This small molecule binds to this protein.
Small molecule (SMILES): Nc1ncnc2c1ncn2[C@H]1C[C@H](O)[C@@H](COP(=O)(O)O)O1

Sequence of chain 2.G:
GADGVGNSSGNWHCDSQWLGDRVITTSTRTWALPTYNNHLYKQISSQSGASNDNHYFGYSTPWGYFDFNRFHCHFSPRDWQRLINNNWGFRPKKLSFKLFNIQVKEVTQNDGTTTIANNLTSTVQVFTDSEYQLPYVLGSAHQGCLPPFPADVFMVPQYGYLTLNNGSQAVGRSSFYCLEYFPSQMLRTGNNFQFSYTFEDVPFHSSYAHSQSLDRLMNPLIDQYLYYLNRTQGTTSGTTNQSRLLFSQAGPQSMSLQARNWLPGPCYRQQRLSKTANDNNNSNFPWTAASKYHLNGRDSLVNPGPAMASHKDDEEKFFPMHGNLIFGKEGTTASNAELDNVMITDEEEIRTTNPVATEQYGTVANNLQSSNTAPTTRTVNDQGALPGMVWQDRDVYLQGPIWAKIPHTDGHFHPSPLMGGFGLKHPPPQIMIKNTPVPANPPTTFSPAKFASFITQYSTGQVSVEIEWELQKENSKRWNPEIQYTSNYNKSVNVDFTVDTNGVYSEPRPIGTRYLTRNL

Binding-site contacts:
Ligand atom O4' contacts residue PRO631 of chain 2.G at 3.8 Å.
Ligand atom N7 contacts residue HIS630 of chain 2.G at 4.1 Å.
Ligand atom N1 contacts residue VAL418 of chain 2.G at 3.8 Å.
Ligand atom N7 contacts residue SER632 of chain 2.G at 3.8 Å.
Ligand atom O2P contacts residue PRO631 of chain 2.G at 3.8 Å.
Ligand atom C6 contacts residue PRO631 of chain 2.G at 4.0 Å (hydrophobic).
Ligand atom C6 contacts residue PRO419 of chain 2.G at 4.4 Å (hydrophobic).
Ligand atom O5' contacts residue PHE629 of chain 2.G at 4.2 Å.
Ligand atom N6 contacts residue PHE638 of chain 2.G at 3.8 Å.
Ligand atom C8 contacts residue HIS630 of chain 2.G at 3.4 Å.
Ligand atom N3 contacts residue PRO419 of chain 2.G at 4.3 Å.
Ligand atom N7 contacts residue PRO419 of chain 2.G at 4.4 Å.
Ligand atom O5' contacts residue PRO631 of chain 2.G at 4.1 Å.
Ligand atom N6 contacts residue GLY637 of chain 2.G at 4.1 Å.
Ligand atom N6 contacts residue PRO631 of chain 2.G at 3.9 Å.
Ligand atom N6 contacts residue PRO633 of chain 2.G at 4.2 Å.
Ligand atom N1 contacts residue PRO631 of chain 2.G at 4.2 Å.
Ligand atom C8 contacts residue PRO419 of chain 2.G at 4.3 Å (hydrophobic).
Ligand atom C5 contacts residue PRO419 of chain 2.G at 4.2 Å (hydrophobic).
Ligand atom O2P contacts residue HIS628 of chain 2.G at 4.3 Å.
Ligand atom C4 contacts residue PRO631 of chain 2.G at 4.4 Å (hydrophobic).
Ligand atom N6 contacts residue SER632 of chain 2.G at 3.9 Å.
Ligand atom C2 contacts residue PRO419 of chain 2.G at 4.4 Å (hydrophobic).
Ligand atom O2P contacts residue PHE629 of chain 2.G at 4.0 Å.
Ligand atom C1' contacts residue HIS630 of chain 2.G at 4.0 Å.
Ligand atom C5 contacts residue PRO631 of chain 2.G at 4.4 Å (hydrophobic).
Ligand atom N1 contacts residue GLY639 of chain 2.G at 2.9 Å (h-bond).
Ligand atom C6 contacts residue SER632 of chain 2.G at 4.3 Å.
Ligand atom C2' contacts residue PRO419 of chain 2.G at 4.0 Å (hydrophobic).
Ligand atom N6 contacts residue VAL418 of chain 2.G at 3.6 Å.
Ligand atom C2 contacts residue GLY639 of chain 2.G at 3.7 Å.
Ligand atom N1 contacts residue ILE622 of chain 2.G at 4.4 Å.
Ligand atom C6 contacts residue GLY639 of chain 2.G at 3.7 Å.
Ligand atom O4' contacts residue HIS630 of chain 2.G at 4.4 Å.
Ligand atom N9 contacts residue HIS630 of chain 2.G at 4.2 Å.
Ligand atom C5 contacts residue SER632 of chain 2.G at 4.3 Å.
Ligand atom N6 contacts residue GLY639 of chain 2.G at 2.8 Å (h-bond).
Ligand atom C4 contacts residue PRO419 of chain 2.G at 4.2 Å (hydrophobic).
Ligand atom C6 contacts residue VAL418 of chain 2.G at 3.8 Å (hydrophobic).
Ligand atom N9 contacts residue PRO419 of chain 2.G at 4.2 Å.